Sequence of chain 1.B:
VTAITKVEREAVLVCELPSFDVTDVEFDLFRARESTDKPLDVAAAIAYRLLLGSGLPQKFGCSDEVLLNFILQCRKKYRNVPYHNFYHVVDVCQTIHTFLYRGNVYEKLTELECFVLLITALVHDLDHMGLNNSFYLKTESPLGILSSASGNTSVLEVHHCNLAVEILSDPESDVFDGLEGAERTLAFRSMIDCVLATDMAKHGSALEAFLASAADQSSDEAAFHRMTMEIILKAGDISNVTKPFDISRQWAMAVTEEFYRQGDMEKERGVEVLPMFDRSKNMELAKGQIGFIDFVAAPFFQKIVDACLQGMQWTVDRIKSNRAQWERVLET

This protein binds this small molecule.
Small molecule (SMILES): COc1ccc(C2=NN(C(C)C)C(=O)C2(C)C)cc1OC1CCCC1

Binding-site contacts:
Ligand atom N1 contacts residue PHE286 of chain 1.B at 4.1 Å.
Ligand atom O3 contacts residue GLN316 of chain 1.B at 3.0 Å (h-bond).
Ligand atom C15 contacts residue PHE319 of chain 1.B at 4.3 Å (hydrophobic).
Ligand atom C15 contacts residue VAL282 of chain 1.B at 3.7 Å (hydrophobic).
Ligand atom C3 contacts residue ASN267 of chain 1.B at 4.0 Å.
Ligand atom C19 contacts residue GLY315 of chain 1.B at 3.8 Å.
Ligand atom C9 contacts residue MET227 of chain 1.B at 4.0 Å (hydrophobic).
Ligand atom C8 contacts residue MET303 of chain 1.B at 3.7 Å (hydrophobic).
Ligand atom C16 contacts residue PHE286 of chain 1.B at 4.0 Å (hydrophobic).
Ligand atom C4 contacts residue PHE319 of chain 1.B at 4.2 Å (hydrophobic).
Ligand atom C1 contacts residue VAL282 of chain 1.B at 3.8 Å (hydrophobic).
Ligand atom C10 contacts residue MET227 of chain 1.B at 3.9 Å (hydrophobic).
Ligand atom C6 contacts residue PHE286 of chain 1.B at 4.1 Å (hydrophobic).
Ligand atom C18 contacts residue GLY315 of chain 1.B at 3.8 Å.
Ligand atom C1 contacts residue GLN316 of chain 1.B at 4.0 Å.
Ligand atom C12 contacts residue ILE265 of chain 1.B at 3.9 Å (hydrophobic).
Ligand atom C18 contacts residue MET303 of chain 1.B at 3.9 Å (hydrophobic).
Ligand atom C15 contacts residue GLN316 of chain 1.B at 3.9 Å.
Ligand atom O2 contacts residue MET227 of chain 1.B at 3.3 Å.
Ligand atom C17 contacts residue PHE319 of chain 1.B at 4.1 Å (hydrophobic).
Ligand atom C13 contacts residue PHE286 of chain 1.B at 3.9 Å (hydrophobic).
Ligand atom C12 contacts residue MET227 of chain 1.B at 4.0 Å (hydrophobic).
Ligand atom C14 contacts residue PHE319 of chain 1.B at 4.1 Å (hydrophobic).
Ligand atom C19 contacts residue MET303 of chain 1.B at 4.1 Å (hydrophobic).
Ligand atom C1 contacts residue ASN267 of chain 1.B at 3.3 Å.
Ligand atom O1 contacts residue VAL282 of chain 1.B at 3.7 Å.
Ligand atom O1 contacts residue GLN316 of chain 1.B at 3.1 Å (h-bond).
Ligand atom O3 contacts residue VAL282 of chain 1.B at 3.8 Å.
Ligand atom C16 contacts residue VAL282 of chain 1.B at 4.0 Å (hydrophobic).
Ligand atom C17 contacts residue MET303 of chain 1.B at 4.2 Å (hydrophobic).
Ligand atom C2 contacts residue VAL282 of chain 1.B at 3.7 Å (hydrophobic).
Ligand atom N1 contacts residue PHE319 of chain 1.B at 3.8 Å.
Ligand atom C5 contacts residue PHE319 of chain 1.B at 4.0 Å (hydrophobic).
Ligand atom C1 contacts residue ALA279 of chain 1.B at 3.8 Å (hydrophobic).
Ligand atom C6 contacts residue PHE319 of chain 1.B at 4.0 Å (hydrophobic).
Ligand atom C17 contacts residue PHE286 of chain 1.B at 4.2 Å (hydrophobic).
Ligand atom C16 contacts residue GLN316 of chain 1.B at 3.9 Å.
Ligand atom C20 contacts residue GLN316 of chain 1.B at 3.6 Å.
Ligand atom C1 contacts residue TRP278 of chain 1.B at 4.0 Å (hydrophobic).
Ligand atom C2 contacts residue GLN316 of chain 1.B at 4.0 Å.